Sequence of chain 2.A:
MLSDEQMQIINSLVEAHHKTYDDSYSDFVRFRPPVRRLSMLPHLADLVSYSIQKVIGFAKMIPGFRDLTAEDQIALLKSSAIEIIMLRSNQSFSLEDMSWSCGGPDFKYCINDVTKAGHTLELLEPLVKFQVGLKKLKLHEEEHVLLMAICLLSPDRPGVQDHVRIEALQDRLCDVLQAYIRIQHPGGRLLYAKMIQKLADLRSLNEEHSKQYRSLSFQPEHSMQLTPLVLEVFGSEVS

Binding-site contacts:
Ligand atom O1B contacts residue GLN116 of chain 2.A at 2.5 Å (h-bond).
Ligand atom C20 contacts residue ARG33 of chain 2.A at 4.3 Å.
Ligand atom C2 contacts residue MET287 of chain 1.A at 3.4 Å (hydrophobic).
Ligand atom C4 contacts residue ASP109 of chain 2.A at 4.1 Å.
Ligand atom C4 contacts residue GLN116 of chain 2.A at 3.2 Å.
Ligand atom C7 contacts residue TYR113 of chain 2.A at 3.9 Å (hydrophobic).
Ligand atom C12 contacts residue GLN288 of chain 1.A at 4.0 Å.
Ligand atom C1 contacts residue MET287 of chain 1.A at 4.0 Å (hydrophobic).
Ligand atom C5 contacts residue ASP109 of chain 2.A at 4.1 Å.
Ligand atom O1B contacts residue LEU292 of chain 2.A at 4.2 Å.
Ligand atom C3 contacts residue MET287 of chain 1.A at 4.2 Å (hydrophobic).
Ligand atom C3 contacts residue SER112 of chain 2.A at 3.3 Å.
Ligand atom C19 contacts residue PRO105 of chain 1.A at 3.7 Å (hydrophobic).
Ligand atom C11 contacts residue PRO105 of chain 1.A at 4.1 Å (hydrophobic).
Ligand atom C2 contacts residue GLN116 of chain 2.A at 3.7 Å.
Ligand atom C1 contacts residue ARG35 of chain 1.A at 3.9 Å.
Ligand atom C6 contacts residue ASP109 of chain 2.A at 3.9 Å.
Ligand atom O1B contacts residue MET287 of chain 1.A at 3.7 Å.
Ligand atom C7 contacts residue PHE34 of chain 2.A at 3.6 Å (hydrophobic).
Ligand atom C16 contacts residue ASP30 of chain 2.A at 3.6 Å.
Ligand atom C10 contacts residue ARG35 of chain 1.A at 4.3 Å.
Ligand atom C18 contacts residue ARG33 of chain 2.A at 3.4 Å.
Ligand atom C6 contacts residue TYR113 of chain 2.A at 4.4 Å (hydrophobic).
Ligand atom C3 contacts residue THR290 of chain 2.A at 4.3 Å.
Ligand atom C14 contacts residue TYR113 of chain 2.A at 4.4 Å (hydrophobic).
Ligand atom C19 contacts residue ARG35 of chain 1.A at 3.5 Å.
Ligand atom C3 contacts residue GLN116 of chain 2.A at 3.2 Å.
Ligand atom C1 contacts residue GLN288 of chain 1.A at 3.7 Å.
Ligand atom C15 contacts residue ASP30 of chain 2.A at 3.8 Å.
Ligand atom C16 contacts residue ARG33 of chain 2.A at 4.4 Å.
Ligand atom C6 contacts residue PHE34 of chain 2.A at 3.6 Å (hydrophobic).
Ligand atom C15 contacts residue TYR113 of chain 2.A at 4.0 Å (hydrophobic).
Ligand atom C11 contacts residue GLN288 of chain 1.A at 3.6 Å.
Ligand atom C5 contacts residue ARG35 of chain 1.A at 4.2 Å.
Ligand atom C18 contacts residue PRO105 of chain 1.A at 4.2 Å (hydrophobic).
Ligand atom C4 contacts residue SER112 of chain 2.A at 3.8 Å.
Ligand atom C15 contacts residue ARG33 of chain 2.A at 4.0 Å.
Ligand atom C2 contacts residue GLN288 of chain 1.A at 4.1 Å.
Ligand atom O1B contacts residue SER112 of chain 2.A at 2.6 Å (h-bond).
Ligand atom C4 contacts residue TYR113 of chain 2.A at 4.0 Å (hydrophobic).

Sequence of chain 1.A:
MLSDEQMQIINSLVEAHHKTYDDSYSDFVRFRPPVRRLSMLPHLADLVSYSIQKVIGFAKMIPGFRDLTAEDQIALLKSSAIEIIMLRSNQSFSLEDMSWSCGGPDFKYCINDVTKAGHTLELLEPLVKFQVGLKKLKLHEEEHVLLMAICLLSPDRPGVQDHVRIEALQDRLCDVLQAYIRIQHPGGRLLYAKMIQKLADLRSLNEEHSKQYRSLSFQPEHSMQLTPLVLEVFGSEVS

The small molecule below binds the protein below.
Small molecule (SMILES): C[C@H](CCC(=O)O)[C@H]1CC[C@H]2[C@@H]3CC[C@@H]4C[C@H](O)CC[C@]4(C)[C@H]3CC[C@]12C